The small molecule below binds the protein below.
Small molecule (SMILES): O=C(O)c1ccccc1O

Binding-site contacts:
Ligand atom C1' contacts residue LEU164 of chain 1.B at 3.2 Å (hydrophobic).
Ligand atom C4 contacts residue ALA90 of chain 1.B at 4.4 Å (hydrophobic).
Ligand atom O2' contacts residue ARG86 of chain 1.B at 3.0 Å (salt-bridge).
Ligand atom C3 contacts residue THR149 of chain 1.B at 3.9 Å.
Ligand atom O1' contacts residue ARG86 of chain 1.B at 2.9 Å (salt-bridge).
Ligand atom C1' contacts residue TYR161 of chain 1.B at 4.2 Å (hydrophobic).
Ligand atom O2 contacts residue VAL150 of chain 1.B at 3.6 Å.
Ligand atom O2' contacts residue CYS160 of chain 1.B at 4.3 Å.
Ligand atom C2 contacts residue GLY153 of chain 1.B at 4.3 Å.
Ligand atom C5 contacts residue GLY153 of chain 1.B at 3.6 Å.
Ligand atom O2' contacts residue LEU164 of chain 1.B at 3.2 Å.
Ligand atom O2 contacts residue VAL87 of chain 1.B at 4.1 Å.
Ligand atom C4 contacts residue PHE157 of chain 1.B at 4.2 Å (hydrophobic).
Ligand atom C1 contacts residue LEU164 of chain 1.B at 3.4 Å (hydrophobic).
Ligand atom C1 contacts residue ALA90 of chain 1.B at 4.1 Å (hydrophobic).
Ligand atom C4 contacts residue GLU97 of chain 1.B at 3.9 Å.
Ligand atom C5 contacts residue PHE157 of chain 1.B at 4.0 Å (hydrophobic).
Ligand atom C4 contacts residue GLY153 of chain 1.B at 3.9 Å.
Ligand atom O2 contacts residue ALA90 of chain 1.B at 3.9 Å.
Ligand atom O2' contacts residue TYR161 of chain 1.B at 3.3 Å.
Ligand atom O2 contacts residue THR149 of chain 1.B at 3.7 Å.
Ligand atom C1 contacts residue GLY153 of chain 1.B at 4.0 Å.
Ligand atom C5 contacts residue CYS160 of chain 1.B at 4.0 Å (hydrophobic).
Ligand atom C2 contacts residue ALA90 of chain 1.B at 3.7 Å (hydrophobic).
Ligand atom C3 contacts residue ALA101 of chain 1.B at 3.6 Å (hydrophobic).
Ligand atom C3 contacts residue ALA98 of chain 1.B at 3.9 Å (hydrophobic).
Ligand atom C2 contacts residue LEU164 of chain 1.B at 4.2 Å (hydrophobic).
Ligand atom C6 contacts residue GLY153 of chain 1.B at 3.7 Å.
Ligand atom C2 contacts residue VAL150 of chain 1.B at 4.3 Å (hydrophobic).
Ligand atom C4 contacts residue ALA98 of chain 1.B at 3.8 Å (hydrophobic).
Ligand atom C1' contacts residue ARG86 of chain 1.B at 3.6 Å.
Ligand atom C6 contacts residue CYS160 of chain 1.B at 4.0 Å (hydrophobic).
Ligand atom C2 contacts residue THR149 of chain 1.B at 3.9 Å.
Ligand atom C3 contacts residue GLY153 of chain 1.B at 4.2 Å.
Ligand atom O1' contacts residue VAL150 of chain 1.B at 3.7 Å.
Ligand atom C6 contacts residue LEU164 of chain 1.B at 3.6 Å (hydrophobic).
Ligand atom C6 contacts residue TYR161 of chain 1.B at 4.2 Å (hydrophobic).
Ligand atom C4 contacts residue ALA101 of chain 1.B at 3.7 Å (hydrophobic).
Ligand atom O1' contacts residue LEU164 of chain 1.B at 3.6 Å.
Ligand atom C3 contacts residue ALA90 of chain 1.B at 3.9 Å (hydrophobic).

Sequence of chain 1.B:
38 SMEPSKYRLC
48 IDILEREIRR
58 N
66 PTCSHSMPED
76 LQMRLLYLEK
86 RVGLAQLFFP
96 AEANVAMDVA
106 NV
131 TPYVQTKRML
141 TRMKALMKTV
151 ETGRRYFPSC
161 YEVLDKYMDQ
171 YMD